A small-molecule ligand and the protein it binds are described below.
Small molecule (SMILES): CC(=O)N[C@H]1[C@H](O[C@H]2[C@H](O)[C@@H](NC(C)=O)CO[C@@H]2CO)O[C@H](CO)[C@@H](O)[C@@H]1O

Binding-site contacts:
Ligand atom C1 contacts residue GLN270 of chain 1.A at 4.0 Å.
Ligand atom C3 contacts residue GLU294 of chain 1.A at 4.0 Å.
Ligand atom O5 contacts residue ASN181 of chain 1.A at 2.3 Å (h-bond).
Ligand atom C7 contacts residue ASN181 of chain 1.A at 3.6 Å.
Ligand atom C7 contacts residue ASN234 of chain 1.A at 4.5 Å.
Ligand atom C8 contacts residue GLU294 of chain 1.A at 3.8 Å.
Ligand atom C2 contacts residue ASN181 of chain 1.A at 2.5 Å.
Ligand atom C1 contacts residue THR183 of chain 1.A at 3.2 Å.
Ligand atom O4 contacts residue THR183 of chain 1.A at 4.3 Å.
Ligand atom O7 contacts residue THR183 of chain 1.A at 4.1 Å.
Ligand atom O5 contacts residue GLN270 of chain 1.A at 3.6 Å.
Ligand atom O5 contacts residue THR183 of chain 1.A at 3.6 Å (h-bond).
Ligand atom C2 contacts residue THR183 of chain 1.A at 3.9 Å.
Ligand atom C3 contacts residue ASN181 of chain 1.A at 3.9 Å.
Ligand atom C6 contacts residue GLN270 of chain 1.A at 3.7 Å.
Ligand atom N2 contacts residue ASN181 of chain 1.A at 2.9 Å (h-bond).
Ligand atom C5 contacts residue GLN270 of chain 1.A at 4.3 Å.
Ligand atom C5 contacts residue THR183 of chain 1.A at 3.5 Å.
Ligand atom C7 contacts residue TYR292 of chain 1.A at 4.3 Å (hydrophobic).
Ligand atom C1 contacts residue ASN181 of chain 1.A at 1.4 Å.
Ligand atom C8 contacts residue TYR292 of chain 1.A at 3.6 Å (hydrophobic).
Ligand atom C5 contacts residue ASN181 of chain 1.A at 3.6 Å.
Ligand atom O3 contacts residue GLU294 of chain 1.A at 3.3 Å (salt-bridge).
Ligand atom O7 contacts residue ASN234 of chain 1.A at 3.5 Å (h-bond).
Ligand atom C4 contacts residue ASN181 of chain 1.A at 4.3 Å.
Ligand atom N2 contacts residue GLU271 of chain 1.A at 4.2 Å.
Ligand atom C3 contacts residue THR183 of chain 1.A at 3.7 Å.
Ligand atom C6 contacts residue GLU271 of chain 1.A at 3.2 Å.
Ligand atom N2 contacts residue GLU294 of chain 1.A at 4.3 Å.
Ligand atom O6 contacts residue GLU271 of chain 1.A at 2.3 Å (salt-bridge).
Ligand atom C4 contacts residue THR183 of chain 1.A at 4.0 Å.
Ligand atom C8 contacts residue ASN181 of chain 1.A at 3.8 Å.

Sequence of chain 1.A:
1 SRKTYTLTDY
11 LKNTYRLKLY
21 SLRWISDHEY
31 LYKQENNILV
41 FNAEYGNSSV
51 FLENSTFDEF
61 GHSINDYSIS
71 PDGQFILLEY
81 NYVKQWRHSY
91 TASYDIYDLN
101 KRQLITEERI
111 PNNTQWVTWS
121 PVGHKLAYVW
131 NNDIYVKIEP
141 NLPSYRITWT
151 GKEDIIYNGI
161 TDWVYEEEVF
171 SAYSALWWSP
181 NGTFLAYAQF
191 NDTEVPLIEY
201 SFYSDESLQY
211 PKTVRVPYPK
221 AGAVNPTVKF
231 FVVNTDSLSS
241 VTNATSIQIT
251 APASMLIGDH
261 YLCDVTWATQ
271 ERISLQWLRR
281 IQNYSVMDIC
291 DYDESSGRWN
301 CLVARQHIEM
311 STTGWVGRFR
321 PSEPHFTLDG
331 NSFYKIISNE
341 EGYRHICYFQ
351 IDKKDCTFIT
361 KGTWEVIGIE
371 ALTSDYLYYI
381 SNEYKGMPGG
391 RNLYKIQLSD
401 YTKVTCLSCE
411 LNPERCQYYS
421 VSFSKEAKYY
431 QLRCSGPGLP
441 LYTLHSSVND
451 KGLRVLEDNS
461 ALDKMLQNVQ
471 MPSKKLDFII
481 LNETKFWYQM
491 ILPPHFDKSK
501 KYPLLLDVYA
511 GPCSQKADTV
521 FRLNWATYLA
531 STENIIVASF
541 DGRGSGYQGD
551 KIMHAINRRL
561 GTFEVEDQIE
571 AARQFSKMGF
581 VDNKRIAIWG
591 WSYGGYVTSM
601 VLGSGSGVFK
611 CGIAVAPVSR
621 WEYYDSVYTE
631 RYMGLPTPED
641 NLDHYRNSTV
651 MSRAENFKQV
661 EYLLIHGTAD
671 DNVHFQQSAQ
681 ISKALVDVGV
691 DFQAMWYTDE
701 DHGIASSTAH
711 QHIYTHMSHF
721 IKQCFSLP